A protein and the small-molecule ligand that binds it are described below.
Small molecule (SMILES): CC(=O)N[C@H]1[C@H](O[C@H]2[C@H](O)[C@@H](NC(C)=O)CO[C@@H]2CO)O[C@H](CO)[C@@H](O[C@@H]2O[C@H](CO)[C@@H](O)[C@H](O)[C@H]2NC(C)=O)[C@@H]1O

Binding-site contacts:
Ligand atom C7 contacts residue ASN578 of chain 2.C at 3.7 Å.
Ligand atom C6 contacts residue ILE582 of chain 2.C at 4.3 Å (hydrophobic).
Ligand atom O6 contacts residue PHE576 of chain 2.C at 4.3 Å.
Ligand atom C1 contacts residue ASN578 of chain 2.C at 1.5 Å.
Ligand atom N2 contacts residue PHE576 of chain 2.C at 4.5 Å.
Ligand atom C1 contacts residue THR580 of chain 2.C at 4.2 Å.
Ligand atom O7 contacts residue PHE576 of chain 2.C at 3.5 Å.
Ligand atom C7 contacts residue PHE576 of chain 2.C at 3.8 Å (hydrophobic).
Ligand atom C5 contacts residue PHE576 of chain 2.C at 3.8 Å (hydrophobic).
Ligand atom C6 contacts residue PHE576 of chain 2.C at 4.1 Å (hydrophobic).
Ligand atom C2 contacts residue THR580 of chain 2.C at 4.1 Å.
Ligand atom O4 contacts residue PHE576 of chain 2.C at 4.0 Å.
Ligand atom C3 contacts residue THR580 of chain 2.C at 4.0 Å.
Ligand atom C5 contacts residue ASN578 of chain 2.C at 3.2 Å.
Ligand atom N2 contacts residue ASN578 of chain 2.C at 3.1 Å (h-bond).
Ligand atom C1 contacts residue PHE576 of chain 2.C at 4.3 Å (hydrophobic).
Ligand atom C3 contacts residue ASN578 of chain 2.C at 3.5 Å.
Ligand atom C2 contacts residue ASN578 of chain 2.C at 2.7 Å.
Ligand atom O5 contacts residue ASN578 of chain 2.C at 2.4 Å (h-bond).
Ligand atom C6 contacts residue ASN578 of chain 2.C at 4.5 Å.
Ligand atom C8 contacts residue PHE576 of chain 2.C at 3.6 Å (hydrophobic).
Ligand atom C8 contacts residue ASN578 of chain 2.C at 4.3 Å.
Ligand atom O7 contacts residue THR547 of chain 2.C at 4.2 Å.
Ligand atom N2 contacts residue THR580 of chain 2.C at 3.6 Å.
Ligand atom O7 contacts residue ASN578 of chain 2.C at 4.3 Å.
Ligand atom C2 contacts residue PHE576 of chain 2.C at 4.5 Å (hydrophobic).
Ligand atom C4 contacts residue ASN578 of chain 2.C at 4.0 Å.

Sequence of chain 2.C:
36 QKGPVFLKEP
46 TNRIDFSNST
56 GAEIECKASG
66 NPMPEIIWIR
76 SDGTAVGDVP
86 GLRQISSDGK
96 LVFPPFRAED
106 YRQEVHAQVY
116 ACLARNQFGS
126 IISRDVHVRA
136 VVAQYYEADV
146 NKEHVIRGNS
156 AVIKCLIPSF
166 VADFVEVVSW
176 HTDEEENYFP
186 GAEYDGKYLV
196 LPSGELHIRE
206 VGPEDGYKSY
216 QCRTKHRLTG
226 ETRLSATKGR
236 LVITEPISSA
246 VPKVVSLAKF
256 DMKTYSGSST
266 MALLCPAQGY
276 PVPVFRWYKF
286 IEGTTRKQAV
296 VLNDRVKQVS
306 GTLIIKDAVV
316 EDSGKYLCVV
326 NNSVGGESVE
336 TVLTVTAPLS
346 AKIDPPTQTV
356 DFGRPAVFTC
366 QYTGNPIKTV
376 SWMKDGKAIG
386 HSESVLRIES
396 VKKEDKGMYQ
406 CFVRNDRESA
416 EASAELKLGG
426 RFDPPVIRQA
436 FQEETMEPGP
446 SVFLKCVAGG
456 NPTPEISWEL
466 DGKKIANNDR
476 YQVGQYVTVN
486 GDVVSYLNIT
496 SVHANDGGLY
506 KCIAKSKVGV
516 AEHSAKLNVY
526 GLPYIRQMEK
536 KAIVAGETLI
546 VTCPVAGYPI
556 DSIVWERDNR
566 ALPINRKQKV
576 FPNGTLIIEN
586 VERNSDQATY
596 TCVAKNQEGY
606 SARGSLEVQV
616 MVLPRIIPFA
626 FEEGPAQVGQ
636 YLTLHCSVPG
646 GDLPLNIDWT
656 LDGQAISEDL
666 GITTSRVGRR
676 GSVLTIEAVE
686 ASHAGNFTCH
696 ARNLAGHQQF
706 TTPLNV